The small molecule below binds the protein below.
Small molecule (SMILES): O=C1c2ccccc2C(=O)c2cc(S(=O)(=O)O)ccc21

Sequence of chain 1.A:
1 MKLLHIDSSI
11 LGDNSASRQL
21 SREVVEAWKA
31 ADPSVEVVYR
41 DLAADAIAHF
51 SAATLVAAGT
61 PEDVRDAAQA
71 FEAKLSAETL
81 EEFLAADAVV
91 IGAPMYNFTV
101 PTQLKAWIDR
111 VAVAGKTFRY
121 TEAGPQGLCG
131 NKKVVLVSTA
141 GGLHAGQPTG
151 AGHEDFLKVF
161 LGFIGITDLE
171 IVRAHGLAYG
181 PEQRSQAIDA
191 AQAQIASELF

Binding-site contacts:
Ligand atom S15 contacts residue HIS144 of chain 1.A at 3.5 Å (h-bond).
Ligand atom C8 contacts residue TYR120 of chain 2.A at 3.6 Å (hydrophobic).
Ligand atom OS3 contacts residue FMN1 of chain 1.B at 3.7 Å.
Ligand atom C1 contacts residue PG41 of chain 2.G at 3.4 Å.
Ligand atom C4 contacts residue PG41 of chain 2.G at 3.7 Å.
Ligand atom OS1 contacts residue PG41 of chain 2.G at 3.2 Å (h-bond).
Ligand atom OS3 contacts residue HIS144 of chain 1.A at 2.9 Å (h-bond).
Ligand atom C12 contacts residue PHE163 of chain 2.A at 3.6 Å (hydrophobic).
Ligand atom C8 contacts residue FMN1 of chain 1.B at 3.6 Å.
Ligand atom C6 contacts residue FMN1 of chain 1.B at 3.7 Å.
Ligand atom C4 contacts residue FMN1 of chain 1.B at 3.4 Å.
Ligand atom C9 contacts residue FMN1 of chain 1.B at 3.5 Å.
Ligand atom C5 contacts residue PG41 of chain 2.G at 3.7 Å.
Ligand atom C3 contacts residue PG41 of chain 2.G at 3.7 Å.
Ligand atom O3 contacts residue PG41 of chain 2.G at 3.5 Å.
Ligand atom C1 contacts residue FMN1 of chain 1.B at 3.5 Å.
Ligand atom C12 contacts residue FMN1 of chain 1.B at 3.6 Å.
Ligand atom C4 contacts residue TYR120 of chain 2.A at 3.6 Å (hydrophobic).
Ligand atom C2 contacts residue PG41 of chain 2.G at 3.6 Å.
Ligand atom C13 contacts residue PHE163 of chain 2.A at 3.5 Å (hydrophobic).
Ligand atom O10 contacts residue TYR120 of chain 2.A at 3.4 Å (h-bond).
Ligand atom O3 contacts residue GLY141 of chain 1.A at 3.6 Å.
Ligand atom OS2 contacts residue PHE98 of chain 1.A at 3.4 Å.
Ligand atom C7 contacts residue FMN1 of chain 1.B at 3.5 Å.
Ligand atom C3 contacts residue FMN1 of chain 1.B at 3.6 Å.
Ligand atom OS3 contacts residue GLY142 of chain 1.A at 3.2 Å.
Ligand atom C9 contacts residue TYR120 of chain 2.A at 3.1 Å (hydrophobic).
Ligand atom C13 contacts residue PHE98 of chain 1.A at 3.6 Å (hydrophobic).
Ligand atom C11 contacts residue TYR120 of chain 2.A at 3.5 Å (hydrophobic).
Ligand atom C10 contacts residue TYR120 of chain 2.A at 3.0 Å (hydrophobic).
Ligand atom C5 contacts residue FMN1 of chain 1.B at 3.5 Å.
Ligand atom C14 contacts residue PG41 of chain 2.G at 3.6 Å.
Ligand atom C10 contacts residue FMN1 of chain 1.B at 3.6 Å.
Ligand atom C11 contacts residue FMN1 of chain 1.B at 3.6 Å.
Ligand atom C13 contacts residue FMN1 of chain 1.B at 3.7 Å.
Ligand atom C2 contacts residue FMN1 of chain 1.B at 3.5 Å.
Ligand atom O3 contacts residue ALA178 of chain 1.A at 3.2 Å.
Ligand atom O10 contacts residue FMN1 of chain 1.B at 3.6 Å (h-bond).
Ligand atom C14 contacts residue FMN1 of chain 1.B at 3.7 Å.
Ligand atom OS2 contacts residue HIS144 of chain 1.A at 3.3 Å (h-bond).

Sequence of chain 2.A:
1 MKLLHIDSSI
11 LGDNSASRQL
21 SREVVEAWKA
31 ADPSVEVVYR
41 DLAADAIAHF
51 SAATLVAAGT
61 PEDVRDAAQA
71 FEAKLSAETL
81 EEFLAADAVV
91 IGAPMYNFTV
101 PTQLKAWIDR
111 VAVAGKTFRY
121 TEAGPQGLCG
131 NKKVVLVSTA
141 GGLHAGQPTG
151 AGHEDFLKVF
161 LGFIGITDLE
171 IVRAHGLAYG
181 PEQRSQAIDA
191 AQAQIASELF